A small-molecule ligand and the protein it binds are described below.
Small molecule (SMILES): COc1cc(-c2cn(C)c(=O)c3cnccc23)c(OC)cc1CN(C)C

Binding-site contacts:
Ligand atom C19 contacts residue LEU51 of chain 1.A at 3.6 Å (hydrophobic).
Ligand atom C12 contacts residue PHE42 of chain 1.A at 3.7 Å (hydrophobic).
Ligand atom C9 contacts residue PRO41 of chain 1.A at 3.3 Å (hydrophobic).
Ligand atom C9 contacts residue ILE105 of chain 1.A at 3.9 Å (hydrophobic).
Ligand atom C17 contacts residue PRO41 of chain 1.A at 4.2 Å (hydrophobic).
Ligand atom C12 contacts residue PRO41 of chain 1.A at 3.6 Å (hydrophobic).
Ligand atom C21 contacts residue TRP40 of chain 1.A at 3.4 Å (hydrophobic).
Ligand atom C23 contacts residue GLN44 of chain 1.A at 3.6 Å.
Ligand atom C10 contacts residue LEU51 of chain 1.A at 3.8 Å (hydrophobic).
Ligand atom N8 contacts residue PRO41 of chain 1.A at 3.9 Å.
Ligand atom C6 contacts residue ILE105 of chain 1.A at 4.0 Å (hydrophobic).
Ligand atom C20 contacts residue TRP40 of chain 1.A at 4.0 Å (hydrophobic).
Ligand atom O22 contacts residue LEU51 of chain 1.A at 4.2 Å.
Ligand atom C2 contacts residue LEU53 of chain 1.A at 3.8 Å (hydrophobic).
Ligand atom C7 contacts residue VAL46 of chain 1.A at 4.1 Å (hydrophobic).
Ligand atom C5 contacts residue LEU51 of chain 1.A at 3.7 Å (hydrophobic).
Ligand atom C18 contacts residue LEU51 of chain 1.A at 3.9 Å (hydrophobic).
Ligand atom C14 contacts residue TRP40 of chain 1.A at 3.3 Å (hydrophobic).
Ligand atom C4 contacts residue ASN99 of chain 1.A at 3.3 Å.
Ligand atom C24 contacts residue LEU51 of chain 1.A at 3.9 Å (hydrophobic).
Ligand atom O11 contacts residue ASN99 of chain 1.A at 3.4 Å (h-bond).
Ligand atom O11 contacts residue ILE105 of chain 1.A at 4.1 Å.
Ligand atom O25 contacts residue ILE105 of chain 1.A at 4.1 Å.
Ligand atom C7 contacts residue ILE105 of chain 1.A at 3.7 Å (hydrophobic).
Ligand atom C10 contacts residue ILE105 of chain 1.A at 4.3 Å (hydrophobic).
Ligand atom C10 contacts residue PRO41 of chain 1.A at 4.1 Å (hydrophobic).
Ligand atom C5 contacts residue ILE105 of chain 1.A at 4.3 Å (hydrophobic).
Ligand atom C12 contacts residue VAL46 of chain 1.A at 3.6 Å (hydrophobic).
Ligand atom C13 contacts residue TRP40 of chain 1.A at 3.7 Å (hydrophobic).
Ligand atom N3 contacts residue LEU53 of chain 1.A at 3.4 Å.
Ligand atom C4 contacts residue LEU53 of chain 1.A at 3.7 Å (hydrophobic).
Ligand atom N3 contacts residue ASN99 of chain 1.A at 3.6 Å.
Ligand atom C1 contacts residue LEU51 of chain 1.A at 3.7 Å (hydrophobic).
Ligand atom O11 contacts residue VAL46 of chain 1.A at 4.2 Å.
Ligand atom C6 contacts residue LEU53 of chain 1.A at 4.2 Å (hydrophobic).
Ligand atom N8 contacts residue VAL46 of chain 1.A at 3.8 Å.
Ligand atom C26 contacts residue ILE105 of chain 1.A at 4.0 Å (hydrophobic).
Ligand atom C20 contacts residue LEU51 of chain 1.A at 4.0 Å (hydrophobic).
Ligand atom C18 contacts residue PRO41 of chain 1.A at 4.0 Å (hydrophobic).
Ligand atom N8 contacts residue ILE105 of chain 1.A at 3.8 Å.

Sequence of chain 1.A:
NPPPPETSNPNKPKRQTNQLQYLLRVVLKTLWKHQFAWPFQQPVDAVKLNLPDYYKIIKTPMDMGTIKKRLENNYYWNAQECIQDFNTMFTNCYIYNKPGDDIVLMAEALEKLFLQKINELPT